Sequence of chain 1.D:
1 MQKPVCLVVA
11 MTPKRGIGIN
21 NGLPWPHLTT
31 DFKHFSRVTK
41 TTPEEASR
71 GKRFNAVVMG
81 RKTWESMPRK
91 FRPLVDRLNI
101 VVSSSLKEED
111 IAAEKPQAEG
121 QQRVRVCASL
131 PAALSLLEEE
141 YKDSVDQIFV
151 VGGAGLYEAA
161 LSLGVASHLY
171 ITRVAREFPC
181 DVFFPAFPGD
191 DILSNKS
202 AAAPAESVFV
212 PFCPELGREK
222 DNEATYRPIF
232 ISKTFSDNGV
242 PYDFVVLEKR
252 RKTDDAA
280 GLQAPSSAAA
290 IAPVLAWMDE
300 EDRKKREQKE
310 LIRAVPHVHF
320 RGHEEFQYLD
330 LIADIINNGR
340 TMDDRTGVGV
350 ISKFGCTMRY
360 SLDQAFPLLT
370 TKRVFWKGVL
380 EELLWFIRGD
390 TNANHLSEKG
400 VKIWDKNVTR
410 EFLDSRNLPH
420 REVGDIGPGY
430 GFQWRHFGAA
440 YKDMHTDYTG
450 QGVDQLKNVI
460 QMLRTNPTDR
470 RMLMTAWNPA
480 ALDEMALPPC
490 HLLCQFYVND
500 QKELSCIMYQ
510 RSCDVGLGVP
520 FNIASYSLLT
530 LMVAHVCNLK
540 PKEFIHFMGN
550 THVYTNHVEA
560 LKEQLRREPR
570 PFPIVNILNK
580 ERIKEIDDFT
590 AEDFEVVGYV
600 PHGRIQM

The small molecule below binds the protein below.
Small molecule (SMILES): CCc1nc(N)nc(N)c1-c1ccc(Cl)cc1

Binding-site contacts:
Ligand atom C11 contacts residue PHE35 of chain 1.D at 4.0 Å (hydrophobic).
Ligand atom C2 contacts residue PHE35 of chain 1.D at 4.0 Å (hydrophobic).
Ligand atom C12 contacts residue PHE35 of chain 1.D at 3.5 Å (hydrophobic).
Ligand atom C4 contacts residue PHE35 of chain 1.D at 3.8 Å (hydrophobic).
Ligand atom N14 contacts residue ALA10 of chain 1.D at 3.8 Å.
Ligand atom C16 contacts residue PHE35 of chain 1.D at 3.9 Å (hydrophobic).
Ligand atom CL1 contacts residue MET87 of chain 1.D at 3.6 Å.
Ligand atom C5 contacts residue ASP31 of chain 1.D at 3.5 Å.
Ligand atom C2 contacts residue ALA10 of chain 1.D at 3.8 Å (hydrophobic).
Ligand atom N1 contacts residue VAL8 of chain 1.D at 3.5 Å.
Ligand atom N13 contacts residue VAL9 of chain 1.D at 4.0 Å.
Ligand atom N1 contacts residue ALA10 of chain 1.D at 3.8 Å.
Ligand atom N14 contacts residue THR172 of chain 1.D at 3.3 Å (h-bond).
Ligand atom N14 contacts residue VAL9 of chain 1.D at 3.5 Å (h-bond).
Ligand atom C4 contacts residue NDP1 of chain 1.P at 3.8 Å.
Ligand atom N1 contacts residue PHE35 of chain 1.D at 3.6 Å.
Ligand atom N13 contacts residue VAL151 of chain 1.D at 3.1 Å (h-bond).
Ligand atom C3 contacts residue VAL8 of chain 1.D at 3.8 Å (hydrophobic).
Ligand atom C16 contacts residue ASP31 of chain 1.D at 3.3 Å.
Ligand atom C16 contacts residue PHE32 of chain 1.D at 3.9 Å (hydrophobic).
Ligand atom C8 contacts residue NDP1 of chain 1.P at 3.6 Å.
Ligand atom CL1 contacts residue THR83 of chain 1.D at 3.7 Å.
Ligand atom N6 contacts residue ASP31 of chain 1.D at 2.7 Å (salt-bridge).
Ligand atom N1 contacts residue VAL9 of chain 1.D at 3.4 Å.
Ligand atom C2 contacts residue ASP31 of chain 1.D at 3.6 Å.
Ligand atom C7 contacts residue NDP1 of chain 1.P at 4.0 Å.
Ligand atom N13 contacts residue TYR157 of chain 1.D at 3.5 Å (h-bond).
Ligand atom N13 contacts residue PHE35 of chain 1.D at 3.6 Å.
Ligand atom N13 contacts residue NDP1 of chain 1.P at 3.6 Å.
Ligand atom N14 contacts residue ASP31 of chain 1.D at 2.7 Å (salt-bridge).
Ligand atom C9 contacts residue NDP1 of chain 1.P at 3.9 Å.
Ligand atom C3 contacts residue PHE35 of chain 1.D at 3.5 Å (hydrophobic).
Ligand atom N1 contacts residue NDP1 of chain 1.P at 3.6 Å.
Ligand atom CL1 contacts residue SER86 of chain 1.D at 3.5 Å.
Ligand atom N14 contacts residue VAL8 of chain 1.D at 4.0 Å.
Ligand atom C8 contacts residue LEU23 of chain 1.D at 4.0 Å (hydrophobic).
Ligand atom C15 contacts residue ASP31 of chain 1.D at 3.5 Å.
Ligand atom N13 contacts residue VAL8 of chain 1.D at 2.9 Å (h-bond).
Ligand atom C3 contacts residue NDP1 of chain 1.P at 3.4 Å.
Ligand atom C2 contacts residue VAL9 of chain 1.D at 3.8 Å (hydrophobic).